The protein below binds the small molecule below.
Small molecule (SMILES): Cc1cn([C@H]2C[C@H](n3cc(CNc4ccc(S(N)(=O)=O)cc4)nn3)[C@@H](CO)O2)c(=O)[nH]c1=O

Sequence of chain 1.A:
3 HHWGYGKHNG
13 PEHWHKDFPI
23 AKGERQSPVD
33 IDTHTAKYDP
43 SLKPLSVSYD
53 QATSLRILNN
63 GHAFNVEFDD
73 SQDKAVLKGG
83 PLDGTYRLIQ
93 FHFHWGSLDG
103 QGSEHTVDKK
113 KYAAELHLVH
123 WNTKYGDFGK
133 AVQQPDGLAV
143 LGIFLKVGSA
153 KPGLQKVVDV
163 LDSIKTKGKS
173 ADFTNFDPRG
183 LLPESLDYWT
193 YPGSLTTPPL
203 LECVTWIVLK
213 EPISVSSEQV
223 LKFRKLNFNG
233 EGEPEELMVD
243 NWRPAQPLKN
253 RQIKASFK

Binding-site contacts:
Ligand atom C24 contacts residue LEU197 of chain 1.A at 3.8 Å (hydrophobic).
Ligand atom N22 contacts residue HIS94 of chain 1.A at 3.2 Å (h-bond).
Ligand atom C05 contacts residue ILE91 of chain 1.A at 3.2 Å (hydrophobic).
Ligand atom C04 contacts residue PHE70 of chain 1.A at 3.2 Å (hydrophobic).
Ligand atom O29 contacts residue GLN92 of chain 1.A at 3.8 Å.
Ligand atom C04 contacts residue ILE91 of chain 1.A at 3.3 Å (hydrophobic).
Ligand atom O01 contacts residue ASP72 of chain 1.A at 3.5 Å (salt-bridge).
Ligand atom C04 contacts residue ASP72 of chain 1.A at 3.6 Å.
Ligand atom O29 contacts residue GLU69 of chain 1.A at 3.8 Å.
Ligand atom C25 contacts residue LEU197 of chain 1.A at 3.7 Å (hydrophobic).
Ligand atom S20 contacts residue ZN1 of chain 1.B at 3.0 Å.
Ligand atom C13 contacts residue PHE130 of chain 1.A at 3.0 Å (hydrophobic).
Ligand atom N11 contacts residue PHE130 of chain 1.A at 3.5 Å.
Ligand atom C26 contacts residue PHE130 of chain 1.A at 3.2 Å (hydrophobic).
Ligand atom N22 contacts residue HIS96 of chain 1.A at 3.2 Å (h-bond).
Ligand atom O23 contacts residue THR198 of chain 1.A at 3.0 Å (h-bond).
Ligand atom N22 contacts residue HIS119 of chain 1.A at 3.4 Å (h-bond).
Ligand atom N10 contacts residue PHE130 of chain 1.A at 3.6 Å.
Ligand atom S20 contacts residue THR198 of chain 1.A at 3.8 Å.
Ligand atom C28 contacts residue GLN92 of chain 1.A at 3.8 Å.
Ligand atom N22 contacts residue THR198 of chain 1.A at 2.7 Å (h-bond).
Ligand atom O21 contacts residue HIS119 of chain 1.A at 3.4 Å (h-bond).
Ligand atom N12 contacts residue PHE130 of chain 1.A at 3.1 Å.
Ligand atom N11 contacts residue GLN92 of chain 1.A at 3.1 Å (h-bond).
Ligand atom C14 contacts residue PHE130 of chain 1.A at 3.6 Å (hydrophobic).
Ligand atom O21 contacts residue VAL142 of chain 1.A at 3.8 Å.
Ligand atom C17 contacts residue THR199 of chain 1.A at 2.8 Å.
Ligand atom O21 contacts residue ZN1 of chain 1.B at 3.1 Å.
Ligand atom C18 contacts residue THR199 of chain 1.A at 3.0 Å.
Ligand atom O23 contacts residue LEU197 of chain 1.A at 3.4 Å.
Ligand atom O21 contacts residue HIS94 of chain 1.A at 3.4 Å.
Ligand atom S20 contacts residue HIS119 of chain 1.A at 3.9 Å.
Ligand atom C24 contacts residue VAL121 of chain 1.A at 3.8 Å (hydrophobic).
Ligand atom C18 contacts residue LEU197 of chain 1.A at 3.8 Å (hydrophobic).
Ligand atom C28 contacts residue ASN67 of chain 1.A at 3.2 Å.
Ligand atom C03 contacts residue ILE91 of chain 1.A at 3.5 Å (hydrophobic).
Ligand atom O23 contacts residue TRP208 of chain 1.A at 3.5 Å.
Ligand atom O21 contacts residue VAL121 of chain 1.A at 3.8 Å.
Ligand atom N22 contacts residue ZN1 of chain 1.B at 1.9 Å.
Ligand atom N12 contacts residue GLN92 of chain 1.A at 3.2 Å (h-bond).